A small-molecule ligand and the protein it binds are described below.
Small molecule (SMILES): Nc1ncnc2c1ncn2[C@@H]1O[C@H](COP(=O)(O)OP(=O)(O)OP(O)(O)=S)[C@@H](O)[C@H]1O

Sequence of chain 1.B:
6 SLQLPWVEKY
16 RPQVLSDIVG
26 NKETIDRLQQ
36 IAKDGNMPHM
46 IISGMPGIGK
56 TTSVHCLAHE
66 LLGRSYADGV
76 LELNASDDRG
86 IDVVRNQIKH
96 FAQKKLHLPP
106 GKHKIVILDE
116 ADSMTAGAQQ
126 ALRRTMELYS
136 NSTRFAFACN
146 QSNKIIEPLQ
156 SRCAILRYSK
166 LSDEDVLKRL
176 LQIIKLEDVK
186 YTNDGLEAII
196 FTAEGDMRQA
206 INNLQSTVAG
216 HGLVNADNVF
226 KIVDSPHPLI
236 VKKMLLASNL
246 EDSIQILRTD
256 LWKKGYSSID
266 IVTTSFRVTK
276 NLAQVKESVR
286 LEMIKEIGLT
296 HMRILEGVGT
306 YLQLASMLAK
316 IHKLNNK

Binding-site contacts:
Ligand atom C2 contacts residue THR117 of chain 1.A at 3.5 Å.
Ligand atom O1A contacts residue LYS115 of chain 1.A at 3.3 Å (salt-bridge).
Ligand atom O2B contacts residue MG1 of chain 1.M at 2.8 Å.
Ligand atom N1 contacts residue ALA79 of chain 1.A at 3.1 Å (h-bond).
Ligand atom O5' contacts residue THR117 of chain 1.A at 3.0 Å (h-bond).
Ligand atom O1A contacts residue THR117 of chain 1.A at 2.5 Å (h-bond).
Ligand atom C2' contacts residue THR117 of chain 1.A at 3.5 Å.
Ligand atom O3A contacts residue MG1 of chain 1.M at 2.2 Å.
Ligand atom C1' contacts residue TYR67 of chain 1.A at 3.5 Å (hydrophobic).
Ligand atom C8 contacts residue ILE315 of chain 1.A at 3.5 Å (hydrophobic).
Ligand atom S1G contacts residue ARG157 of chain 1.B at 3.1 Å (salt-bridge).
Ligand atom PG contacts residue ARG312 of chain 1.A at 3.2 Å.
Ligand atom O1A contacts residue SER114 of chain 1.A at 3.3 Å.
Ligand atom O3A contacts residue SER116 of chain 1.A at 3.2 Å (h-bond).
Ligand atom O1B contacts residue LYS115 of chain 1.A at 3.0 Å (salt-bridge).
Ligand atom C5' contacts residue THR117 of chain 1.A at 3.3 Å.
Ligand atom N6 contacts residue HIS276 of chain 1.A at 3.2 Å.
Ligand atom O2A contacts residue CYS113 of chain 1.A at 3.1 Å (h-bond).
Ligand atom O2A contacts residue GLY112 of chain 1.A at 3.3 Å.
Ligand atom O1A contacts residue SER116 of chain 1.A at 3.0 Å (h-bond).
Ligand atom O2G contacts residue ARG157 of chain 1.B at 3.2 Å (salt-bridge).
Ligand atom O2G contacts residue ARG128 of chain 1.B at 3.5 Å (salt-bridge).
Ligand atom O2A contacts residue SER114 of chain 1.A at 2.8 Å (h-bond).
Ligand atom O2' contacts residue TYR67 of chain 1.A at 3.4 Å (h-bond).
Ligand atom N3 contacts residue THR117 of chain 1.A at 3.4 Å.
Ligand atom S1G contacts residue ARG312 of chain 1.A at 2.9 Å (salt-bridge).
Ligand atom C3' contacts residue THR117 of chain 1.A at 3.4 Å.
Ligand atom O2B contacts residue GLU187 of chain 1.A at 2.8 Å (salt-bridge).
Ligand atom O3B contacts residue GLY112 of chain 1.A at 3.2 Å (h-bond).
Ligand atom PA contacts residue MG1 of chain 1.M at 3.5 Å.
Ligand atom N6 contacts residue GLN77 of chain 1.A at 2.9 Å (h-bond).
Ligand atom C2 contacts residue SER114 of chain 1.A at 3.1 Å.
Ligand atom O3B contacts residue ARG312 of chain 1.A at 2.9 Å (salt-bridge).
Ligand atom O3' contacts residue ARG312 of chain 1.A at 3.2 Å (salt-bridge).
Ligand atom C5 contacts residue PRO72 of chain 1.A at 3.5 Å (hydrophobic).
Ligand atom PA contacts residue THR117 of chain 1.A at 3.3 Å.
Ligand atom PB contacts residue MG1 of chain 1.M at 3.1 Å.
Ligand atom O3G contacts residue THR224 of chain 1.A at 2.4 Å (h-bond).
Ligand atom O2G contacts residue MG1 of chain 1.M at 3.2 Å.
Ligand atom N7 contacts residue ILE315 of chain 1.A at 3.5 Å.

Sequence of chain 1.A:
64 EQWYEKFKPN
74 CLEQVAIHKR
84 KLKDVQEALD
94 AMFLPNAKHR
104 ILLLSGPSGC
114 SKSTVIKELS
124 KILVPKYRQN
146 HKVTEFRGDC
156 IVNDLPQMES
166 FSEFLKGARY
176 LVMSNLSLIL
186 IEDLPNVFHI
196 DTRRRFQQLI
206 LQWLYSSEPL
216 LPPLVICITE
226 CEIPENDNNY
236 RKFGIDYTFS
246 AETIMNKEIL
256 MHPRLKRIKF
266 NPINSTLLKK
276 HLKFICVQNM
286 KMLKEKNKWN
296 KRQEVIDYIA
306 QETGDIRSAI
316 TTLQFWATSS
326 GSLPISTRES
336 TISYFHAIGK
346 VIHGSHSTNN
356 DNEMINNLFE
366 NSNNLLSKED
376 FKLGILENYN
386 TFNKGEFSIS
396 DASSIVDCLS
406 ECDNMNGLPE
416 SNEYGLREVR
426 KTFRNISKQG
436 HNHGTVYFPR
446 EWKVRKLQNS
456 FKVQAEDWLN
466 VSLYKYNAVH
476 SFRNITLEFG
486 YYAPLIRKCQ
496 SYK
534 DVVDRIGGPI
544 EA